This small molecule binds to this protein.
Small molecule (SMILES): CCS(=O)(=O)Nc1cccc(Cc2nn(C(C)C)c3ncnc(N)c23)c1

Sequence of chain 1.A:
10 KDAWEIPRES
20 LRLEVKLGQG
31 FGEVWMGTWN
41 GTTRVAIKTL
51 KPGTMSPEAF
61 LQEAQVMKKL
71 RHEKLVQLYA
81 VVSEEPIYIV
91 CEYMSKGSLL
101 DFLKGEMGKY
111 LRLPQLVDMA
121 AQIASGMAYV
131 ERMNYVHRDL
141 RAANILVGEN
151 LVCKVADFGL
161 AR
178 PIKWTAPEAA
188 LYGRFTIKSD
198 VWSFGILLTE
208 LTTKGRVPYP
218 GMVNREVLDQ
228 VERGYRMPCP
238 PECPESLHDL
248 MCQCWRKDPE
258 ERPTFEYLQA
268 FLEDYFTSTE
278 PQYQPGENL

Binding-site contacts:
Ligand atom O20 contacts residue GLU63 of chain 1.A at 3.3 Å.
Ligand atom C18 contacts residue CYS91 of chain 1.A at 1.8 Å (hydrophobic).
Ligand atom N24 contacts residue LEU26 of chain 1.A at 3.6 Å.
Ligand atom O19 contacts residue ASP157 of chain 1.A at 3.0 Å (salt-bridge).
Ligand atom N26 contacts residue MET94 of chain 1.A at 2.9 Å (h-bond).
Ligand atom C04 contacts residue LEU146 of chain 1.A at 3.4 Å (hydrophobic).
Ligand atom O20 contacts residue MET67 of chain 1.A at 3.3 Å.
Ligand atom C11 contacts residue LEU146 of chain 1.A at 3.4 Å (hydrophobic).
Ligand atom C18 contacts residue GLN77 of chain 1.A at 3.7 Å.
Ligand atom C10 contacts residue LEU146 of chain 1.A at 3.5 Å (hydrophobic).
Ligand atom C23 contacts residue ALA46 of chain 1.A at 3.8 Å (hydrophobic).
Ligand atom C17 contacts residue CYS91 of chain 1.A at 2.8 Å (hydrophobic).
Ligand atom C14 contacts residue CYS91 of chain 1.A at 3.6 Å (hydrophobic).
Ligand atom C25 contacts residue MET94 of chain 1.A at 3.0 Å (hydrophobic).
Ligand atom C18 contacts residue VAL76 of chain 1.A at 3.8 Å (hydrophobic).
Ligand atom S16 contacts residue GLU63 of chain 1.A at 3.7 Å.
Ligand atom C03 contacts residue LEU146 of chain 1.A at 3.5 Å (hydrophobic).
Ligand atom N26 contacts residue ALA46 of chain 1.A at 3.6 Å.
Ligand atom C13 contacts residue LYS48 of chain 1.A at 3.8 Å.
Ligand atom N15 contacts residue CYS91 of chain 1.A at 3.3 Å (h-bond).
Ligand atom N01 contacts residue ALA46 of chain 1.A at 3.4 Å.
Ligand atom C02 contacts residue LEU146 of chain 1.A at 3.9 Å (hydrophobic).
Ligand atom C02 contacts residue ALA46 of chain 1.A at 3.5 Å (hydrophobic).
Ligand atom C18 contacts residue LEU78 of chain 1.A at 3.7 Å (hydrophobic).
Ligand atom N01 contacts residue LEU146 of chain 1.A at 3.8 Å.
Ligand atom C14 contacts residue LYS48 of chain 1.A at 3.8 Å.
Ligand atom N26 contacts residue TYR93 of chain 1.A at 3.8 Å.
Ligand atom C25 contacts residue TYR93 of chain 1.A at 3.7 Å (hydrophobic).
Ligand atom C17 contacts residue VAL76 of chain 1.A at 3.5 Å (hydrophobic).
Ligand atom N15 contacts residue GLU63 of chain 1.A at 2.7 Å (salt-bridge).
Ligand atom O19 contacts residue ALA156 of chain 1.A at 3.7 Å.
Ligand atom N01 contacts residue GLU92 of chain 1.A at 3.0 Å (salt-bridge).
Ligand atom C14 contacts residue GLU63 of chain 1.A at 3.6 Å.
Ligand atom C22 contacts residue LYS48 of chain 1.A at 3.9 Å.
Ligand atom C21 contacts residue CYS91 of chain 1.A at 3.4 Å (hydrophobic).
Ligand atom C21 contacts residue LYS48 of chain 1.A at 3.8 Å.
Ligand atom S16 contacts residue CYS91 of chain 1.A at 3.6 Å.
Ligand atom N05 contacts residue LEU146 of chain 1.A at 3.6 Å.
Ligand atom N09 contacts residue LEU146 of chain 1.A at 3.9 Å.
Ligand atom N24 contacts residue MET94 of chain 1.A at 3.7 Å.